Sequence of chain 1.YA:
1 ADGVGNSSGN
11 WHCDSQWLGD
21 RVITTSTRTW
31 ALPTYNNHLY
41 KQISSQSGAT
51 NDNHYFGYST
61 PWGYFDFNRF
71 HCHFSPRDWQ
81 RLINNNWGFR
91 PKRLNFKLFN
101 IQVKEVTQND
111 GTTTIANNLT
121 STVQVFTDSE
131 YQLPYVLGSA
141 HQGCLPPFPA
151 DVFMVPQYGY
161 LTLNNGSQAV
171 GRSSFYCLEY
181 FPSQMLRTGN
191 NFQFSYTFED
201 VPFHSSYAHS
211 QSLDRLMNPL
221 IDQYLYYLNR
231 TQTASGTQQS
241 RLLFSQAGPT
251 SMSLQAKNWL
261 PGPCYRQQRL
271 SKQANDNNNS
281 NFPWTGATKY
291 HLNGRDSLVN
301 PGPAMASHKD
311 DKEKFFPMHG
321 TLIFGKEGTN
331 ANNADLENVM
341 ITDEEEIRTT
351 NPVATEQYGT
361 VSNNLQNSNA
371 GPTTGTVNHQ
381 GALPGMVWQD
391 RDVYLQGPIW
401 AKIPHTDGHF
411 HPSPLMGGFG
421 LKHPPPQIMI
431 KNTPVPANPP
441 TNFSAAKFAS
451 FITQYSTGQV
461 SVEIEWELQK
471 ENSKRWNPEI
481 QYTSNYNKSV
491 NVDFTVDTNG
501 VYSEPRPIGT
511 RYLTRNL

The small molecule below binds the protein below.
Small molecule (SMILES): Nc1ncnc2c1ncn2[C@H]1C[C@H](O)[C@@H](COP(=O)(O)O)O1

Sequence of chain 1.WA:
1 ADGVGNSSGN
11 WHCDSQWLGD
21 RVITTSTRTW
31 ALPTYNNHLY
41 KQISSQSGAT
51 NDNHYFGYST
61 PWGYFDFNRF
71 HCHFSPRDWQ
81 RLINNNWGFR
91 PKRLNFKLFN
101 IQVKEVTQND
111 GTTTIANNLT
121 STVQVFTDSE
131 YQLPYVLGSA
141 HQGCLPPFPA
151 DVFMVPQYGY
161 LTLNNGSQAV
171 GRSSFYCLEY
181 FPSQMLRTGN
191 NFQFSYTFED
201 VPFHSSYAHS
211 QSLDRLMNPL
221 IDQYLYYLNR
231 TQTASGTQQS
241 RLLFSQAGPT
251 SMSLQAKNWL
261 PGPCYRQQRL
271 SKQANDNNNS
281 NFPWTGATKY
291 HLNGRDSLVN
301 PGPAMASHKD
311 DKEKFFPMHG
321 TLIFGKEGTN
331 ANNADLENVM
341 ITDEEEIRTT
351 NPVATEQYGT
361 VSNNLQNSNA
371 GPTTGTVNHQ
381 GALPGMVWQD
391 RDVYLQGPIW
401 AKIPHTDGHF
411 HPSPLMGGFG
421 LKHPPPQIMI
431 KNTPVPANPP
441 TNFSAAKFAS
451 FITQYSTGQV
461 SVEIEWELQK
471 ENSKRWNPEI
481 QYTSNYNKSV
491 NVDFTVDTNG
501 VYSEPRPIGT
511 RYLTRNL

Binding-site contacts:
Ligand atom O3P contacts residue PRO202 of chain 1.YA at 4.1 Å.
Ligand atom C5 contacts residue PRO412 of chain 1.YA at 4.1 Å (hydrophobic).
Ligand atom N3 contacts residue PRO202 of chain 1.YA at 4.2 Å.
Ligand atom N1 contacts residue GLY420 of chain 1.YA at 3.2 Å (h-bond).
Ligand atom N7 contacts residue PRO202 of chain 1.YA at 4.2 Å.
Ligand atom C6 contacts residue PRO202 of chain 1.YA at 4.0 Å (hydrophobic).
Ligand atom N1 contacts residue VAL201 of chain 1.YA at 4.0 Å.
Ligand atom N9 contacts residue HIS411 of chain 1.YA at 4.5 Å.
Ligand atom P contacts residue PRO202 of chain 1.YA at 4.4 Å.
Ligand atom C6 contacts residue PRO412 of chain 1.YA at 3.6 Å (hydrophobic).
Ligand atom C8 contacts residue HIS411 of chain 1.YA at 3.4 Å.
Ligand atom N6 contacts residue GLY420 of chain 1.YA at 3.6 Å.
Ligand atom N7 contacts residue SER413 of chain 1.YA at 4.3 Å.
Ligand atom N9 contacts residue PRO412 of chain 1.YA at 4.4 Å.
Ligand atom C6 contacts residue SER413 of chain 1.YA at 4.4 Å.
Ligand atom C2' contacts residue HIS411 of chain 1.YA at 4.3 Å.
Ligand atom N6 contacts residue SER413 of chain 1.YA at 3.6 Å.
Ligand atom N9 contacts residue PRO202 of chain 1.YA at 4.3 Å.
Ligand atom O3' contacts residue HIS409 of chain 1.WA at 4.4 Å.
Ligand atom C5 contacts residue PRO202 of chain 1.YA at 3.9 Å (hydrophobic).
Ligand atom N1 contacts residue PRO202 of chain 1.YA at 4.0 Å.
Ligand atom C6 contacts residue VAL201 of chain 1.YA at 4.5 Å (hydrophobic).
Ligand atom C4 contacts residue PRO412 of chain 1.YA at 4.1 Å (hydrophobic).
Ligand atom O5' contacts residue PRO202 of chain 1.YA at 4.1 Å.
Ligand atom O4' contacts residue PRO202 of chain 1.YA at 4.4 Å.
Ligand atom C2 contacts residue PRO412 of chain 1.YA at 4.2 Å (hydrophobic).
Ligand atom C4 contacts residue PRO202 of chain 1.YA at 4.0 Å (hydrophobic).
Ligand atom O1P contacts residue PRO202 of chain 1.YA at 4.1 Å.
Ligand atom N1 contacts residue PRO412 of chain 1.YA at 3.7 Å.
Ligand atom C6 contacts residue GLY420 of chain 1.YA at 4.3 Å.
Ligand atom N7 contacts residue HIS411 of chain 1.YA at 3.7 Å.
Ligand atom N6 contacts residue PRO412 of chain 1.YA at 3.6 Å.
Ligand atom N6 contacts residue VAL201 of chain 1.YA at 4.5 Å.
Ligand atom C2 contacts residue GLY420 of chain 1.YA at 3.8 Å.
Ligand atom C8 contacts residue PRO202 of chain 1.YA at 4.4 Å (hydrophobic).
Ligand atom N3 contacts residue PRO412 of chain 1.YA at 4.0 Å.
Ligand atom C2 contacts residue PRO202 of chain 1.YA at 4.0 Å (hydrophobic).
Ligand atom C5' contacts residue PRO202 of chain 1.YA at 4.2 Å (hydrophobic).